This small molecule binds to this protein.
Small molecule (SMILES): CC(=O)N[C@@H]1[C@@H](O)[C@H](O)[C@@H](CO)O[C@H]1O

Binding-site contacts:
Ligand atom C5 contacts residue ASN259 of chain 48.B at 3.7 Å.
Ligand atom C5 contacts residue THR116 of chain 48.A at 3.5 Å.
Ligand atom C1 contacts residue THR116 of chain 48.A at 3.3 Å.
Ligand atom O5 contacts residue THR116 of chain 48.A at 2.6 Å (h-bond).
Ligand atom C4 contacts residue ASN259 of chain 48.B at 4.2 Å.
Ligand atom O5 contacts residue ASN259 of chain 48.B at 2.4 Å (h-bond).
Ligand atom O6 contacts residue LYS115 of chain 48.A at 4.4 Å.
Ligand atom C1 contacts residue ASN259 of chain 48.B at 1.4 Å.
Ligand atom C6 contacts residue THR116 of chain 48.A at 3.5 Å.
Ligand atom C6 contacts residue LYS115 of chain 48.A at 3.9 Å.
Ligand atom C8 contacts residue ASN259 of chain 48.B at 4.1 Å.
Ligand atom O7 contacts residue ASN259 of chain 48.B at 3.0 Å (h-bond).
Ligand atom C2 contacts residue ASN259 of chain 48.B at 2.4 Å.
Ligand atom C6 contacts residue PHE118 of chain 48.A at 4.4 Å (hydrophobic).
Ligand atom N2 contacts residue ASN259 of chain 48.B at 2.9 Å (h-bond).
Ligand atom C7 contacts residue ASN259 of chain 48.B at 3.1 Å.
Ligand atom C3 contacts residue ASN259 of chain 48.B at 3.8 Å.
Ligand atom O6 contacts residue PHE118 of chain 48.A at 3.9 Å.

Sequence of chain 48.A:
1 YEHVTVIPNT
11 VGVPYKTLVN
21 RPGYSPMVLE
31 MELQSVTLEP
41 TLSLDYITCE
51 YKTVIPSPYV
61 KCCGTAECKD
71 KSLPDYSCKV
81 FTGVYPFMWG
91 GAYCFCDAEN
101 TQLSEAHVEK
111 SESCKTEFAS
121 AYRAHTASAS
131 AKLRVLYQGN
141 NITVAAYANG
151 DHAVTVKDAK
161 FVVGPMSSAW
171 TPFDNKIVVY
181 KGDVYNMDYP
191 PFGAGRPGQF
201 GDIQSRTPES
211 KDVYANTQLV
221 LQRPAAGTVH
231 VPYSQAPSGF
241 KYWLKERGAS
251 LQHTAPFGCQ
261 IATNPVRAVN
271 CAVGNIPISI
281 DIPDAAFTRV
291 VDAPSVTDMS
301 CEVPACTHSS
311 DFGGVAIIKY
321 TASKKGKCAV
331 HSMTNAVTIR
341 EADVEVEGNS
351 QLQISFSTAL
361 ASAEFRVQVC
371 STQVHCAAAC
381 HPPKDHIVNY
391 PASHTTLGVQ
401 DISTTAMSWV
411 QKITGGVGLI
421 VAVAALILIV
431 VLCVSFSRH

Sequence of chain 48.B:
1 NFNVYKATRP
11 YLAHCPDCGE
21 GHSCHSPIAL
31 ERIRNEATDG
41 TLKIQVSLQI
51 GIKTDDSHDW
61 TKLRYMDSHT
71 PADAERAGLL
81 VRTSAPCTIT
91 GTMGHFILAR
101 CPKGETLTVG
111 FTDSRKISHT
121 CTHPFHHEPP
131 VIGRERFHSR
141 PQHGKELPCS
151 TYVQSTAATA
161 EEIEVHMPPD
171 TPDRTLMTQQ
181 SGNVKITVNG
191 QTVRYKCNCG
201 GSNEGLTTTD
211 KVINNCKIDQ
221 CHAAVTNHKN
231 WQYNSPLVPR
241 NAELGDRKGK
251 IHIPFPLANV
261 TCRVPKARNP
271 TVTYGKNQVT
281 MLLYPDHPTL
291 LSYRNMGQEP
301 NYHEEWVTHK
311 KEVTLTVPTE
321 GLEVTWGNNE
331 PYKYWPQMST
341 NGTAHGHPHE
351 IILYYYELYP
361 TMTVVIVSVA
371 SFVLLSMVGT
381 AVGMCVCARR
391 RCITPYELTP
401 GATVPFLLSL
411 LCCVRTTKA